Binding-site contacts:
Ligand atom C7 contacts residue ASN603 of chain 1.A at 3.4 Å.
Ligand atom C3 contacts residue ASN603 of chain 1.A at 3.8 Å.
Ligand atom C5 contacts residue THR604 of chain 1.A at 3.2 Å.
Ligand atom C6 contacts residue THR604 of chain 1.A at 3.7 Å.
Ligand atom C1 contacts residue THR604 of chain 1.A at 3.1 Å.
Ligand atom N2 contacts residue ASN603 of chain 1.A at 2.9 Å (h-bond).
Ligand atom O5 contacts residue ASN603 of chain 1.A at 2.4 Å (h-bond).
Ligand atom C1 contacts residue ASN603 of chain 1.A at 1.4 Å.
Ligand atom C6 contacts residue ASN603 of chain 1.A at 4.2 Å.
Ligand atom C2 contacts residue ASN603 of chain 1.A at 2.5 Å.
Ligand atom C2 contacts residue THR604 of chain 1.A at 4.5 Å.
Ligand atom C4 contacts residue ASN603 of chain 1.A at 4.2 Å.
Ligand atom C5 contacts residue ASN603 of chain 1.A at 3.7 Å.
Ligand atom O5 contacts residue THR604 of chain 1.A at 2.9 Å (h-bond).
Ligand atom C8 contacts residue ASN603 of chain 1.A at 4.5 Å.
Ligand atom O7 contacts residue ASN603 of chain 1.A at 3.6 Å.

The protein below binds the small molecule below.
Small molecule (SMILES): CC(=O)N[C@@H]1[C@@H](O)[C@H](O)[C@@H](CO)O[C@H]1O

Sequence of chain 1.A:
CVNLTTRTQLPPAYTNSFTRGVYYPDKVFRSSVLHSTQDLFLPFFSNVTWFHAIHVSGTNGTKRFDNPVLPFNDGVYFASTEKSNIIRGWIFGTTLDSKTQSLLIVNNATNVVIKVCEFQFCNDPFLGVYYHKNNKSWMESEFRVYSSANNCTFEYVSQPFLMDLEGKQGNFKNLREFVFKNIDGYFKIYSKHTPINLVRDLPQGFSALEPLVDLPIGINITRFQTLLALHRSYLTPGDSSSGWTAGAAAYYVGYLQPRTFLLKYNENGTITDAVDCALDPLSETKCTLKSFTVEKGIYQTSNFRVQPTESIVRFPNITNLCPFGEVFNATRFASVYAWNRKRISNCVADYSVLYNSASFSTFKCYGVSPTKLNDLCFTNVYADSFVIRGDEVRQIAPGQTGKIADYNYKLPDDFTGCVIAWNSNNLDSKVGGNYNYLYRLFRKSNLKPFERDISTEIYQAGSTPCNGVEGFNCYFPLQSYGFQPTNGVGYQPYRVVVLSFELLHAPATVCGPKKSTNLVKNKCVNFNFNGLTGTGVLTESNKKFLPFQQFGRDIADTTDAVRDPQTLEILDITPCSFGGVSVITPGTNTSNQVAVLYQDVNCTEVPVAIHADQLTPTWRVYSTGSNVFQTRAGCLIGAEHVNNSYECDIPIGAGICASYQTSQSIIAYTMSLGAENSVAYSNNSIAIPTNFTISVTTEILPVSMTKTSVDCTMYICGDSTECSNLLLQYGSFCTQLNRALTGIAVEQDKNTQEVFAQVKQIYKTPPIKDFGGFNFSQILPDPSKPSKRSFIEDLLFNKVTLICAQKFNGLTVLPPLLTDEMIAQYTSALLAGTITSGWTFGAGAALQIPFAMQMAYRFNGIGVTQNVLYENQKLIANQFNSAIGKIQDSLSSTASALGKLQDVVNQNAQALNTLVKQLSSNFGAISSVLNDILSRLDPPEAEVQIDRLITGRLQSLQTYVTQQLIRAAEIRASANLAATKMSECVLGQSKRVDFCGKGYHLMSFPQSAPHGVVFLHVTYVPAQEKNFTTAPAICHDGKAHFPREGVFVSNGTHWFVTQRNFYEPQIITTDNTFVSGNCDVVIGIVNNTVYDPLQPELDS